Binding-site contacts:
Ligand atom C2 contacts residue ARG51 of chain 1.A at 4.3 Å.
Ligand atom C7 contacts residue ILE166 of chain 1.A at 3.6 Å (hydrophobic).
Ligand atom C6 contacts residue ILE166 of chain 1.A at 4.3 Å (hydrophobic).
Ligand atom C1 contacts residue ARG51 of chain 1.A at 3.3 Å.
Ligand atom N4 contacts residue THR167 of chain 1.A at 4.4 Å.
Ligand atom C9 contacts residue MET124 of chain 1.A at 3.8 Å (hydrophobic).
Ligand atom C7 contacts residue MET124 of chain 1.A at 4.1 Å (hydrophobic).
Ligand atom C6 contacts residue SER123 of chain 1.A at 3.6 Å.
Ligand atom C2 contacts residue THR127 of chain 1.A at 3.8 Å.
Ligand atom N4 contacts residue MET124 of chain 1.A at 3.6 Å.
Ligand atom C6 contacts residue GLU120 of chain 1.A at 4.3 Å.
Ligand atom N4 contacts residue ILE166 of chain 1.A at 4.1 Å.
Ligand atom C9 contacts residue ARG51 of chain 1.A at 4.0 Å.
Ligand atom N3 contacts residue MET124 of chain 1.A at 3.7 Å.
Ligand atom N3 contacts residue SER123 of chain 1.A at 3.6 Å (h-bond).
Ligand atom N4 contacts residue SER123 of chain 1.A at 2.7 Å (h-bond).
Ligand atom O11 contacts residue MET124 of chain 1.A at 3.8 Å.
Ligand atom N4 contacts residue THR127 of chain 1.A at 3.7 Å.
Ligand atom C1 contacts residue THR127 of chain 1.A at 3.8 Å.
Ligand atom C7 contacts residue SER123 of chain 1.A at 3.8 Å.
Ligand atom C6 contacts residue MET124 of chain 1.A at 3.6 Å (hydrophobic).
Ligand atom C7 contacts residue GLU120 of chain 1.A at 3.7 Å.
Ligand atom C8 contacts residue MET124 of chain 1.A at 3.5 Å (hydrophobic).
Ligand atom C2 contacts residue MET124 of chain 1.A at 3.8 Å (hydrophobic).
Ligand atom N3 contacts residue THR127 of chain 1.A at 2.8 Å (h-bond).
Ligand atom O10 contacts residue MET124 of chain 1.A at 4.0 Å.
Ligand atom O10 contacts residue ARG51 of chain 1.A at 2.8 Å (salt-bridge).

Sequence of chain 1.A:
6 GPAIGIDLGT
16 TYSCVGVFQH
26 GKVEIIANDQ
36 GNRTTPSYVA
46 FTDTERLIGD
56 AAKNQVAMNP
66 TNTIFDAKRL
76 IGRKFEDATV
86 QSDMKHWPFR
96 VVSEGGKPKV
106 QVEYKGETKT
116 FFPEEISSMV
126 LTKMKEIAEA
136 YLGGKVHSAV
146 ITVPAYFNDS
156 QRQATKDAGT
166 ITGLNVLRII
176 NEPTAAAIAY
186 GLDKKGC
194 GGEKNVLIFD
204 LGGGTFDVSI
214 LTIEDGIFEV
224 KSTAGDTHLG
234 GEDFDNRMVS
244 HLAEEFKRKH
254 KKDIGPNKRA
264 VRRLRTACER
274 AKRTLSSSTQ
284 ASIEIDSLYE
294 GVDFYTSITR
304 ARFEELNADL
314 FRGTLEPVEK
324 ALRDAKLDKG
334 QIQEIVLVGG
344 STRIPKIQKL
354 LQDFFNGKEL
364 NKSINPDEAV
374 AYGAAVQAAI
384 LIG

The protein below binds the small molecule below.
Small molecule (SMILES): Cc1n[nH]c(C)c1C(=O)O